Sequence of chain 1.C:
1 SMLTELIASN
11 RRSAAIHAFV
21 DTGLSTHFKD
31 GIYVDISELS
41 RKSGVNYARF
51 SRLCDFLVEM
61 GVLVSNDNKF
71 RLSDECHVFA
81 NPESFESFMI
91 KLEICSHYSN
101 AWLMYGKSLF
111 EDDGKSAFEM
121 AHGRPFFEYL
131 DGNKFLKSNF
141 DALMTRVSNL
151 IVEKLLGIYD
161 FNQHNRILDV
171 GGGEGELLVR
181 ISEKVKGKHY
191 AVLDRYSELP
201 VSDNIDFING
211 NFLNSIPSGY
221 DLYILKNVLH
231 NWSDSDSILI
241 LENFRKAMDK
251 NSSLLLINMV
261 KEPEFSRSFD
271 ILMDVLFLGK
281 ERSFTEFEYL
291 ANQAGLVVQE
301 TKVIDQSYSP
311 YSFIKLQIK

Binding-site contacts:
Ligand atom O19 contacts residue LEU272 of chain 1.C at 3.9 Å.
Ligand atom C13 contacts residue TYR98 of chain 1.C at 3.6 Å (hydrophobic).
Ligand atom C20 contacts residue PHE269 of chain 1.C at 4.0 Å (hydrophobic).
Ligand atom O8 contacts residue HIS230 of chain 1.C at 4.1 Å.
Ligand atom C12 contacts residue LEU272 of chain 1.C at 3.9 Å (hydrophobic).
Ligand atom C1 contacts residue MET259 of chain 1.C at 3.4 Å (hydrophobic).
Ligand atom C17 contacts residue MET89 of chain 1.C at 3.9 Å (hydrophobic).
Ligand atom C11 contacts residue LEU143 of chain 1.C at 3.5 Å (hydrophobic).
Ligand atom O17 contacts residue HIS230 of chain 1.C at 3.6 Å.
Ligand atom C12 contacts residue LEU143 of chain 1.C at 4.0 Å (hydrophobic).
Ligand atom O19 contacts residue TYR98 of chain 1.C at 3.0 Å.
Ligand atom C20 contacts residue LEU143 of chain 1.C at 3.5 Å (hydrophobic).
Ligand atom C14 contacts residue PHE140 of chain 1.C at 4.0 Å (hydrophobic).
Ligand atom C17 contacts residue LEU92 of chain 1.C at 3.5 Å (hydrophobic).
Ligand atom C10 contacts residue LEU143 of chain 1.C at 3.8 Å (hydrophobic).
Ligand atom C1 contacts residue TYR311 of chain 1.C at 4.0 Å (hydrophobic).
Ligand atom C3 contacts residue MET144 of chain 1.C at 3.8 Å (hydrophobic).
Ligand atom C2 contacts residue MET259 of chain 1.C at 3.3 Å (hydrophobic).
Ligand atom C6 contacts residue VAL147 of chain 1.C at 3.9 Å (hydrophobic).
Ligand atom C4 contacts residue PHE269 of chain 1.C at 4.1 Å (hydrophobic).
Ligand atom C3 contacts residue PHE269 of chain 1.C at 3.8 Å (hydrophobic).
Ligand atom C7 contacts residue MET144 of chain 1.C at 3.6 Å (hydrophobic).
Ligand atom O31 contacts residue MET89 of chain 1.C at 3.7 Å.
Ligand atom O8 contacts residue PHE269 of chain 1.C at 3.6 Å.
Ligand atom O17 contacts residue ASN227 of chain 1.C at 3.9 Å.
Ligand atom C17 contacts residue GLU93 of chain 1.C at 3.5 Å.
Ligand atom C1 contacts residue TYR308 of chain 1.C at 3.7 Å (hydrophobic).
Ligand atom O8 contacts residue MET144 of chain 1.C at 3.6 Å.
Ligand atom C14 contacts residue MET273 of chain 1.C at 4.1 Å (hydrophobic).
Ligand atom C6 contacts residue TYR308 of chain 1.C at 3.3 Å (hydrophobic).
Ligand atom O18 contacts residue PHE140 of chain 1.C at 3.4 Å.
Ligand atom O31 contacts residue LEU143 of chain 1.C at 3.9 Å.
Ligand atom C9 contacts residue PHE269 of chain 1.C at 3.7 Å (hydrophobic).
Ligand atom C17 contacts residue TYR98 of chain 1.C at 3.5 Å (hydrophobic).
Ligand atom C7 contacts residue PHE269 of chain 1.C at 3.6 Å (hydrophobic).
Ligand atom C9 contacts residue MET144 of chain 1.C at 4.0 Å (hydrophobic).
Ligand atom C12 contacts residue TYR98 of chain 1.C at 3.8 Å (hydrophobic).
Ligand atom C6 contacts residue MET259 of chain 1.C at 4.1 Å (hydrophobic).
Ligand atom O18 contacts residue MET273 of chain 1.C at 3.7 Å.
Ligand atom O17 contacts residue MET259 of chain 1.C at 3.2 Å.

This protein binds this small molecule.
Small molecule (SMILES): COc1cc(O)c2c(c1)C(=O)c1cccc(O)c1C2=O